Sequence of chain 1.A:
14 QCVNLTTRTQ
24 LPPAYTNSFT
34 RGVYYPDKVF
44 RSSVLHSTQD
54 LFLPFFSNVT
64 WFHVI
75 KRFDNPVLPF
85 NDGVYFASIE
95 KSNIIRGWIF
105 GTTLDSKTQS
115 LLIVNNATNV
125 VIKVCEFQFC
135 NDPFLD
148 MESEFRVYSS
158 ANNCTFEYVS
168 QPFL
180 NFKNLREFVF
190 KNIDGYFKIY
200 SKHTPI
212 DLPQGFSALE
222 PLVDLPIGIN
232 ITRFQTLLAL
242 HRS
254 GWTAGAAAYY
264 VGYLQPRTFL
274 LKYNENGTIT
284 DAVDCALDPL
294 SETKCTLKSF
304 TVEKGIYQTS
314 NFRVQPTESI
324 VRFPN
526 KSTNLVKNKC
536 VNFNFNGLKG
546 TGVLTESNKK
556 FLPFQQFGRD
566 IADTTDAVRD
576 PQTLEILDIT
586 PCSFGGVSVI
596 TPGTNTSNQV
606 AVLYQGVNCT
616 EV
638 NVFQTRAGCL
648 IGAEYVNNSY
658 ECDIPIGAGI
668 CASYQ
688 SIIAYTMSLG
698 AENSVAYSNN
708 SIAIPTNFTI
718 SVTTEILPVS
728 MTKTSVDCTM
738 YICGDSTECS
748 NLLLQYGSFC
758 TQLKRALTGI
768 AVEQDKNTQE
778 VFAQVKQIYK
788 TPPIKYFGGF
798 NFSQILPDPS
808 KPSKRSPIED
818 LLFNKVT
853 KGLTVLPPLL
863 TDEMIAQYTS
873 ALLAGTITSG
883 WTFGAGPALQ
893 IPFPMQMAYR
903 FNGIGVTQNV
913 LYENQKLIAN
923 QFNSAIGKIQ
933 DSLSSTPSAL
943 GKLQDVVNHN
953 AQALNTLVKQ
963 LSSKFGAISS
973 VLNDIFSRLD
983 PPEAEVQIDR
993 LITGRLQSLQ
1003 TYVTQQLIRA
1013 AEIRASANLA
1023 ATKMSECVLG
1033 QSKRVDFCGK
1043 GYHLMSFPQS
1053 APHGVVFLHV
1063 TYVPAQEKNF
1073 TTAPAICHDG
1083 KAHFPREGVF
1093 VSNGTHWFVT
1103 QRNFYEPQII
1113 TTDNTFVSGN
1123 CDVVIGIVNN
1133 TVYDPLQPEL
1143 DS

The small molecule below binds the protein below.
Small molecule (SMILES): CC(=O)N[C@@H]1[C@@H](O)[C@H](O)[C@@H](CO)O[C@H]1O

Binding-site contacts:
Ligand atom C4 contacts residue ASN120 of chain 1.A at 4.2 Å.
Ligand atom C2 contacts residue THR122 of chain 1.A at 3.6 Å.
Ligand atom O5 contacts residue ASN120 of chain 1.A at 2.4 Å (h-bond).
Ligand atom C1 contacts residue THR122 of chain 1.A at 3.5 Å.
Ligand atom C5 contacts residue ASN120 of chain 1.A at 3.7 Å.
Ligand atom C1 contacts residue ASN123 of chain 1.A at 3.7 Å.
Ligand atom O7 contacts residue ASN120 of chain 1.A at 3.5 Å (h-bond).
Ligand atom C5 contacts residue ASN123 of chain 1.A at 4.0 Å.
Ligand atom C1 contacts residue ASN120 of chain 1.A at 1.4 Å.
Ligand atom C2 contacts residue ASN123 of chain 1.A at 4.4 Å.
Ligand atom N2 contacts residue ASN120 of chain 1.A at 2.8 Å (h-bond).
Ligand atom C8 contacts residue THR122 of chain 1.A at 3.7 Å.
Ligand atom C3 contacts residue ASN123 of chain 1.A at 4.3 Å.
Ligand atom C3 contacts residue THR122 of chain 1.A at 3.9 Å.
Ligand atom O5 contacts residue ASN123 of chain 1.A at 4.2 Å.
Ligand atom C8 contacts residue ALA121 of chain 1.A at 3.9 Å (hydrophobic).
Ligand atom C3 contacts residue ASN120 of chain 1.A at 3.8 Å.
Ligand atom C2 contacts residue ASN120 of chain 1.A at 2.4 Å.
Ligand atom N2 contacts residue THR122 of chain 1.A at 3.1 Å (h-bond).
Ligand atom C7 contacts residue THR122 of chain 1.A at 4.2 Å.
Ligand atom C5 contacts residue VAL125 of chain 1.A at 4.0 Å (hydrophobic).
Ligand atom C7 contacts residue ASN120 of chain 1.A at 3.3 Å.
Ligand atom C8 contacts residue ASN120 of chain 1.A at 4.4 Å.
Ligand atom O5 contacts residue VAL125 of chain 1.A at 4.1 Å.
Ligand atom C6 contacts residue VAL125 of chain 1.A at 3.7 Å (hydrophobic).